A protein and the small-molecule ligand that binds it are described below.
Small molecule (SMILES): Nc1nc2c(ncn2[C@@H]2O[C@@H]3CO[P](=O)(O)O[C@H]4[C@@H](O)[C@H](n5cnc6c(=O)[nH]c(N)nc65)O[C@@H]4CO[P](=O)(O)O[C@H]3[C@H]2O)c(=O)[nH]1

Binding-site contacts:
Ligand atom N91 contacts residue C2E1 of chain 1.C at 3.6 Å.
Ligand atom O61 contacts residue ARG168 of chain 1.A at 3.1 Å (salt-bridge).
Ligand atom C2 contacts residue C2E1 of chain 1.C at 3.4 Å.
Ligand atom N9 contacts residue C2E1 of chain 1.C at 3.6 Å.
Ligand atom C6 contacts residue C2E1 of chain 1.C at 3.6 Å.
Ligand atom O6 contacts residue ARG172 of chain 1.A at 2.9 Å (salt-bridge).
Ligand atom C41 contacts residue ARG168 of chain 1.A at 4.0 Å.
Ligand atom O61 contacts residue C2E1 of chain 1.C at 3.9 Å.
Ligand atom C51 contacts residue C2E1 of chain 1.C at 3.9 Å.
Ligand atom N71 contacts residue C2E1 of chain 1.C at 3.2 Å.
Ligand atom C6 contacts residue ARG172 of chain 1.A at 3.8 Å.
Ligand atom N1 contacts residue C2E1 of chain 1.C at 2.8 Å (h-bond).
Ligand atom O21 contacts residue C2E1 of chain 1.C at 3.0 Å (h-bond).
Ligand atom C3A contacts residue C2E1 of chain 1.C at 3.8 Å.
Ligand atom C8 contacts residue ARG168 of chain 1.A at 3.9 Å.
Ligand atom N11 contacts residue ARG168 of chain 1.A at 3.6 Å.
Ligand atom C81 contacts residue C2E1 of chain 1.C at 3.1 Å.
Ligand atom C5 contacts residue C2E1 of chain 1.C at 3.5 Å.
Ligand atom C5 contacts residue ARG172 of chain 1.A at 3.9 Å.
Ligand atom C8 contacts residue ARG172 of chain 1.A at 3.8 Å.
Ligand atom C51 contacts residue ARG168 of chain 1.A at 4.0 Å.
Ligand atom O2P contacts residue ARG168 of chain 1.A at 2.9 Å (salt-bridge).
Ligand atom C61 contacts residue ARG168 of chain 1.A at 3.8 Å.
Ligand atom C2A contacts residue ARG168 of chain 1.A at 3.7 Å.
Ligand atom O6 contacts residue C2E1 of chain 1.C at 3.2 Å.
Ligand atom N2 contacts residue C2E1 of chain 1.C at 3.1 Å (h-bond).
Ligand atom C4 contacts residue C2E1 of chain 1.C at 3.7 Å.
Ligand atom N7 contacts residue ARG168 of chain 1.A at 3.7 Å.
Ligand atom N7 contacts residue ARG172 of chain 1.A at 2.9 Å (salt-bridge).
Ligand atom C8 contacts residue C2E1 of chain 1.C at 3.2 Å.
Ligand atom N31 contacts residue ARG168 of chain 1.A at 3.9 Å.
Ligand atom C61 contacts residue C2E1 of chain 1.C at 3.9 Å.
Ligand atom O61 contacts residue GLN167 of chain 1.A at 3.3 Å.
Ligand atom O5A contacts residue C2E1 of chain 1.C at 3.8 Å.
Ligand atom N7 contacts residue C2E1 of chain 1.C at 3.4 Å (h-bond).
Ligand atom C2' contacts residue C2E1 of chain 1.C at 3.6 Å.
Ligand atom N2 contacts residue LYS247 of chain 1.A at 4.0 Å.
Ligand atom C21 contacts residue ARG168 of chain 1.A at 3.9 Å.
Ligand atom O5' contacts residue C2E1 of chain 1.C at 3.8 Å.
Ligand atom C3' contacts residue C2E1 of chain 1.C at 3.6 Å.

Sequence of chain 1.A:
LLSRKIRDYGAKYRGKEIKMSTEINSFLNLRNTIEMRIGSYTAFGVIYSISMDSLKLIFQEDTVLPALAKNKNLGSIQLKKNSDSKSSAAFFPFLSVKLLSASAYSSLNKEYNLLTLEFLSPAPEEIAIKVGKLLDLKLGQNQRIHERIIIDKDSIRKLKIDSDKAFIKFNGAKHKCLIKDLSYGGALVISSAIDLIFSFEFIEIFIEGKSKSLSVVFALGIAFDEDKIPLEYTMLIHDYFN